Sequence of chain 1.B:
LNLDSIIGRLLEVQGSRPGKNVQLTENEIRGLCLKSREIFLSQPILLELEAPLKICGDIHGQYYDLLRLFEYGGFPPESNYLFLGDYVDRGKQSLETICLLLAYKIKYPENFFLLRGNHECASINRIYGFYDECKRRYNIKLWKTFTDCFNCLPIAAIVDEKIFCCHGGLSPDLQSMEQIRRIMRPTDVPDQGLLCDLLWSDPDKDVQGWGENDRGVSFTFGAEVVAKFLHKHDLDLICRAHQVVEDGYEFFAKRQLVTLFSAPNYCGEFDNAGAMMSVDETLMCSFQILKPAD

Binding-site contacts:
Ligand atom NH2 contacts residue ASP243 of chain 1.B at 3.7 Å.
Ligand atom CB contacts residue ILE296 of chain 1.B at 3.5 Å (hydrophobic).
Ligand atom O contacts residue MET291 of chain 1.B at 3.3 Å.
Ligand atom CD contacts residue GLN295 of chain 1.B at 3.8 Å.
Ligand atom C contacts residue PHE294 of chain 1.B at 3.6 Å (hydrophobic).
Ligand atom OG1 contacts residue MET291 of chain 1.B at 3.4 Å.
Ligand atom N contacts residue LEU290 of chain 1.B at 3.1 Å (h-bond).
Ligand atom N contacts residue PHE294 of chain 1.B at 2.9 Å (h-bond).
Ligand atom CG2 contacts residue TYR79 of chain 1.B at 3.7 Å (hydrophobic).
Ligand atom CB contacts residue PHE294 of chain 1.B at 3.7 Å (hydrophobic).
Ligand atom C contacts residue LEU290 of chain 1.B at 3.7 Å (hydrophobic).
Ligand atom CG2 contacts residue LEU297 of chain 1.B at 3.4 Å (hydrophobic).
Ligand atom CD1 contacts residue GLN295 of chain 1.B at 3.8 Å.
Ligand atom CA contacts residue ILE296 of chain 1.B at 3.7 Å (hydrophobic).
Ligand atom CG1 contacts residue LEU290 of chain 1.B at 3.6 Å (hydrophobic).
Ligand atom CD1 contacts residue LEU297 of chain 1.B at 3.8 Å (hydrophobic).
Ligand atom NE contacts residue ASP243 of chain 1.B at 3.6 Å.
Ligand atom CA contacts residue LEU290 of chain 1.B at 3.3 Å (hydrophobic).
Ligand atom CG contacts residue ASP243 of chain 1.B at 3.6 Å.
Ligand atom CE2 contacts residue PHE258 of chain 1.B at 3.8 Å (hydrophobic).
Ligand atom CG contacts residue PHE294 of chain 1.B at 3.7 Å (hydrophobic).
Ligand atom O contacts residue LYS169 of chain 1.B at 3.7 Å.
Ligand atom N contacts residue ASP243 of chain 1.B at 3.5 Å (salt-bridge).
Ligand atom OE1 contacts residue GLN295 of chain 1.B at 3.5 Å.
Ligand atom C contacts residue ILE296 of chain 1.B at 3.5 Å (hydrophobic).
Ligand atom O contacts residue THR289 of chain 1.B at 3.2 Å (h-bond).
Ligand atom O contacts residue LEU290 of chain 1.B at 3.4 Å (h-bond).
Ligand atom O contacts residue LEU290 of chain 1.B at 3.6 Å.
Ligand atom CA contacts residue PHE294 of chain 1.B at 3.5 Å (hydrophobic).
Ligand atom CZ contacts residue ARG262 of chain 1.B at 3.6 Å.
Ligand atom CE1 contacts residue ARG262 of chain 1.B at 3.6 Å.
Ligand atom O contacts residue CYS292 of chain 1.B at 3.0 Å (h-bond).
Ligand atom O contacts residue GLN295 of chain 1.B at 3.2 Å.
Ligand atom CD2 contacts residue CYS292 of chain 1.B at 3.8 Å (hydrophobic).
Ligand atom N contacts residue CYS292 of chain 1.B at 3.3 Å (h-bond).
Ligand atom CA contacts residue ASP243 of chain 1.B at 3.7 Å.
Ligand atom O contacts residue ILE296 of chain 1.B at 2.9 Å (h-bond).
Ligand atom CG contacts residue GLN295 of chain 1.B at 3.7 Å.
Ligand atom CG1 contacts residue ILE296 of chain 1.B at 3.8 Å (hydrophobic).
Ligand atom CB contacts residue LEU290 of chain 1.B at 3.8 Å (hydrophobic).

The protein below binds the small molecule below.
Small molecule (SMILES): CC[C@H](C)[C@H](NC(=O)[C@H](CCC(=O)O)NC(=O)[C@H](C)NC(=O)[C@H](C)NC(=O)[C@H](CCC(=O)O)NC(=O)[C@H](C)NC(=O)[C@H](Cc1ccccc1)NC(=O)[C@@H](NC(=O)[C@@H](NC(=O)[C@H](CCCN=C(N)N)NC(=O)[C@H](C)NC(=O)[C@@H](N)CC(N)=O)C(C)C)[C@@H](C)O)C(=O)N[C@H](C=O)[C@@H](C)CC